This protein binds this small molecule.
Small molecule (SMILES): CC(C)[C@H](NC(=O)[C@@H](NC(=O)[C@H](C)NC(=O)[C@@H]1CCCN1C(=O)[C@@H](N)Cc1ccccc1)[C@@H](C)OP(=O)(O)O)C(=O)O

Binding-site contacts:
Ligand atom CG1 contacts residue LEU227 of chain 1.A at 3.4 Å (hydrophobic).
Ligand atom CG contacts residue VAL183 of chain 1.A at 3.8 Å (hydrophobic).
Ligand atom CG2 contacts residue ARG134 of chain 1.A at 3.8 Å.
Ligand atom CA contacts residue LEU179 of chain 1.A at 3.7 Å (hydrophobic).
Ligand atom CG2 contacts residue GLY176 of chain 1.A at 3.6 Å.
Ligand atom N contacts residue ASN231 of chain 1.A at 2.9 Å (h-bond).
Ligand atom P contacts residue ARG61 of chain 1.A at 3.6 Å.
Ligand atom O3P contacts residue ARG134 of chain 1.A at 2.8 Å (salt-bridge).
Ligand atom O1P contacts residue ARG61 of chain 1.A at 2.9 Å (salt-bridge).
Ligand atom N contacts residue ASN180 of chain 1.A at 3.0 Å (h-bond).
Ligand atom O2P contacts residue ARG134 of chain 1.A at 2.9 Å (salt-bridge).
Ligand atom O3P contacts residue LYS54 of chain 1.A at 3.7 Å.
Ligand atom C contacts residue ASN231 of chain 1.A at 3.7 Å.
Ligand atom CA contacts residue ASN180 of chain 1.A at 3.2 Å.
Ligand atom P contacts residue ARG134 of chain 1.A at 3.8 Å.
Ligand atom CB contacts residue TRP235 of chain 1.A at 3.8 Å (hydrophobic).
Ligand atom OXT contacts residue LYS54 of chain 1.A at 3.6 Å.
Ligand atom O3P contacts residue TYR135 of chain 1.A at 2.6 Å (h-bond).
Ligand atom O contacts residue ASN231 of chain 1.A at 3.0 Å (h-bond).
Ligand atom C contacts residue ASN231 of chain 1.A at 3.9 Å.
Ligand atom CB contacts residue ASN231 of chain 1.A at 3.6 Å.
Ligand atom CG1 contacts residue LEU179 of chain 1.A at 3.8 Å (hydrophobic).
Ligand atom C contacts residue ASN180 of chain 1.A at 3.6 Å.
Ligand atom P contacts residue LYS54 of chain 1.A at 3.7 Å.
Ligand atom O contacts residue LYS127 of chain 1.A at 2.8 Å (salt-bridge).
Ligand atom C contacts residue LYS54 of chain 1.A at 3.8 Å.
Ligand atom CA contacts residue ASN231 of chain 1.A at 3.6 Å.
Ligand atom CA contacts residue ASN231 of chain 1.A at 3.7 Å.
Ligand atom O1P contacts residue LYS54 of chain 1.A at 2.8 Å (salt-bridge).
Ligand atom C contacts residue LYS127 of chain 1.A at 3.7 Å.
Ligand atom CG2 contacts residue VAL183 of chain 1.A at 3.7 Å (hydrophobic).
Ligand atom O2P contacts residue ARG61 of chain 1.A at 2.9 Å (salt-bridge).
Ligand atom CG2 contacts residue ASN180 of chain 1.A at 3.6 Å.
Ligand atom CB contacts residue ASN231 of chain 1.A at 3.6 Å.
Ligand atom O contacts residue VAL183 of chain 1.A at 3.5 Å.
Ligand atom CB contacts residue VAL183 of chain 1.A at 3.9 Å (hydrophobic).
Ligand atom O contacts residue ASN180 of chain 1.A at 2.9 Å (h-bond).
Ligand atom O contacts residue LEU179 of chain 1.A at 3.5 Å.
Ligand atom P contacts residue TYR135 of chain 1.A at 3.8 Å.
Ligand atom CB contacts residue ASN180 of chain 1.A at 3.2 Å.

Sequence of chain 1.A:
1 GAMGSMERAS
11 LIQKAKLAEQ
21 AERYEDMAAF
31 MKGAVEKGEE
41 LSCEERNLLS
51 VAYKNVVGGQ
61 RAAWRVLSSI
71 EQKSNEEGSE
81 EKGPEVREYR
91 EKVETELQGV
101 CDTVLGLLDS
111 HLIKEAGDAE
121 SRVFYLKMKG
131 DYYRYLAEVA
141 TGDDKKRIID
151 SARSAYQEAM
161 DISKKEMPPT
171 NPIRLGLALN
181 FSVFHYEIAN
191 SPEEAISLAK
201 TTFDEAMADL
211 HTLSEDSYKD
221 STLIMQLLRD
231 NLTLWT